Sequence of chain 1.A:
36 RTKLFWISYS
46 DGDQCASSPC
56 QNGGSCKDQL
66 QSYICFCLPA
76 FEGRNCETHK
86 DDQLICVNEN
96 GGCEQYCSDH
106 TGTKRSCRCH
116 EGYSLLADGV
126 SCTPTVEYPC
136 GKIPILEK

Binding-site contacts:
Ligand atom C2 contacts residue SER52 of chain 1.A at 2.5 Å.
Ligand atom C4 contacts residue TYR68 of chain 1.A at 4.3 Å (hydrophobic).
Ligand atom C5 contacts residue SER52 of chain 1.A at 3.7 Å.
Ligand atom C5 contacts residue TYR68 of chain 1.A at 3.7 Å (hydrophobic).
Ligand atom C3 contacts residue SER52 of chain 1.A at 3.8 Å.
Ligand atom C3 contacts residue TYR68 of chain 1.A at 4.1 Å (hydrophobic).
Ligand atom C1 contacts residue GLN49 of chain 1.A at 3.9 Å.
Ligand atom O2 contacts residue SER52 of chain 1.A at 2.7 Å (h-bond).
Ligand atom O5 contacts residue SER52 of chain 1.A at 2.5 Å (h-bond).
Ligand atom C1 contacts residue SER52 of chain 1.A at 1.4 Å.
Ligand atom C6 contacts residue GLN49 of chain 1.A at 3.8 Å.
Ligand atom C6 contacts residue TYR68 of chain 1.A at 4.4 Å (hydrophobic).
Ligand atom C3 contacts residue PRO54 of chain 1.A at 4.5 Å (hydrophobic).
Ligand atom O5 contacts residue GLN49 of chain 1.A at 3.1 Å (h-bond).
Ligand atom C1 contacts residue PRO54 of chain 1.A at 4.0 Å (hydrophobic).
Ligand atom O2 contacts residue PRO54 of chain 1.A at 3.7 Å.
Ligand atom O6 contacts residue GLN49 of chain 1.A at 4.5 Å.
Ligand atom C4 contacts residue SER52 of chain 1.A at 4.2 Å.
Ligand atom O4 contacts residue TYR68 of chain 1.A at 4.1 Å.
Ligand atom C5 contacts residue GLN49 of chain 1.A at 3.5 Å.
Ligand atom C2 contacts residue PRO54 of chain 1.A at 4.3 Å (hydrophobic).

This protein binds this small molecule.
Small molecule (SMILES): OC[C@H]1O[C@H](O)[C@H](O)[C@@H](O)[C@@H]1O